Sequence of chain 1.B:
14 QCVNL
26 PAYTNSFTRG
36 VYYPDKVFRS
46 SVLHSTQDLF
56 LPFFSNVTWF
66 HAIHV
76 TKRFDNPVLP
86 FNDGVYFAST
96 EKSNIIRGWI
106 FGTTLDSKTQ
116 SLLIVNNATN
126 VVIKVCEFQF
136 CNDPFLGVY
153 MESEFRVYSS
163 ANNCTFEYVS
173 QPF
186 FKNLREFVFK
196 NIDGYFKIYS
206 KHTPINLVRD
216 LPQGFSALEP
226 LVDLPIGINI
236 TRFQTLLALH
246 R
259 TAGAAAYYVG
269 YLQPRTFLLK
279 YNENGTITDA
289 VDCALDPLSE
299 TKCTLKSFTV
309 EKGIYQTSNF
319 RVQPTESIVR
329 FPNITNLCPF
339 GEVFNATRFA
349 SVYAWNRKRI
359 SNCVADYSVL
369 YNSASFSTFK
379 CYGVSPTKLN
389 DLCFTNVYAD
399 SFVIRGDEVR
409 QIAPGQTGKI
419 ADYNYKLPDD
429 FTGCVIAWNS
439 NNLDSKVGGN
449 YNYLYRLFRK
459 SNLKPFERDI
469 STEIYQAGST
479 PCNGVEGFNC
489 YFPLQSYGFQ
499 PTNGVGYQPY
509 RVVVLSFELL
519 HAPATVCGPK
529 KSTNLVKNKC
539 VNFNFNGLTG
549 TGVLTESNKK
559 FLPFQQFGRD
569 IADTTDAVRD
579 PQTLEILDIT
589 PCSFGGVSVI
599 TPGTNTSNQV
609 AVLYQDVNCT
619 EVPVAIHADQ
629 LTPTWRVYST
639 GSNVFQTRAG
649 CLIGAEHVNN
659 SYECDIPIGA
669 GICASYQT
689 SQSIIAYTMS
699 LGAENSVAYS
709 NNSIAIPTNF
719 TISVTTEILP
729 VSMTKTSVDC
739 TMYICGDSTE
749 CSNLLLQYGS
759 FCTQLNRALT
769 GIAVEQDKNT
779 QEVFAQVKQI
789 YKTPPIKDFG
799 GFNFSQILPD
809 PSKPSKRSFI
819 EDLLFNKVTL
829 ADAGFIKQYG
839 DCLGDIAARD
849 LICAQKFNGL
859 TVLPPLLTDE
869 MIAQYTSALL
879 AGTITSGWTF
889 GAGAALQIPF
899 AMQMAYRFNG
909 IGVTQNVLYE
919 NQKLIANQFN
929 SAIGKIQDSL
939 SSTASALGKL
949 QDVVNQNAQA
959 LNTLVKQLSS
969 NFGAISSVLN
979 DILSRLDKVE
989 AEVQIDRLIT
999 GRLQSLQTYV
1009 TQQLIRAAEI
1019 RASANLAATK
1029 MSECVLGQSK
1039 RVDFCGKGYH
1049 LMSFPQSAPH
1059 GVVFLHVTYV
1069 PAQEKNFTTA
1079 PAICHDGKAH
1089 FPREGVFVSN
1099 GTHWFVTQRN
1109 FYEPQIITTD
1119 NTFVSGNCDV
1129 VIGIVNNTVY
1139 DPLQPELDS

A protein and the small-molecule ligand that binds it are described below.
Small molecule (SMILES): CC(=O)N[C@H]1[C@H](O[C@H]2[C@H](O)[C@@H](NC(C)=O)CO[C@@H]2CO)O[C@H](CO)[C@@H](O)[C@@H]1O

Binding-site contacts:
Ligand atom C3 contacts residue ASN165 of chain 1.C at 3.8 Å.
Ligand atom C1 contacts residue ASN165 of chain 1.C at 1.4 Å.
Ligand atom C8 contacts residue ALA352 of chain 1.B at 4.1 Å (hydrophobic).
Ligand atom C8 contacts residue ASN165 of chain 1.C at 4.3 Å.
Ligand atom C7 contacts residue TYR351 of chain 1.B at 4.0 Å (hydrophobic).
Ligand atom O7 contacts residue ASN165 of chain 1.C at 3.3 Å (h-bond).
Ligand atom O6 contacts residue ASN165 of chain 1.C at 4.0 Å.
Ligand atom C7 contacts residue ASN165 of chain 1.C at 3.2 Å.
Ligand atom C4 contacts residue ASN165 of chain 1.C at 4.3 Å.
Ligand atom C2 contacts residue ASN165 of chain 1.C at 2.4 Å.
Ligand atom O7 contacts residue TYR351 of chain 1.B at 3.5 Å (h-bond).
Ligand atom C8 contacts residue TYR351 of chain 1.B at 3.9 Å (hydrophobic).
Ligand atom N2 contacts residue ASN165 of chain 1.C at 2.8 Å (h-bond).
Ligand atom O5 contacts residue ASN165 of chain 1.C at 2.4 Å (h-bond).
Ligand atom C5 contacts residue ASN165 of chain 1.C at 3.7 Å.

Sequence of chain 1.C:
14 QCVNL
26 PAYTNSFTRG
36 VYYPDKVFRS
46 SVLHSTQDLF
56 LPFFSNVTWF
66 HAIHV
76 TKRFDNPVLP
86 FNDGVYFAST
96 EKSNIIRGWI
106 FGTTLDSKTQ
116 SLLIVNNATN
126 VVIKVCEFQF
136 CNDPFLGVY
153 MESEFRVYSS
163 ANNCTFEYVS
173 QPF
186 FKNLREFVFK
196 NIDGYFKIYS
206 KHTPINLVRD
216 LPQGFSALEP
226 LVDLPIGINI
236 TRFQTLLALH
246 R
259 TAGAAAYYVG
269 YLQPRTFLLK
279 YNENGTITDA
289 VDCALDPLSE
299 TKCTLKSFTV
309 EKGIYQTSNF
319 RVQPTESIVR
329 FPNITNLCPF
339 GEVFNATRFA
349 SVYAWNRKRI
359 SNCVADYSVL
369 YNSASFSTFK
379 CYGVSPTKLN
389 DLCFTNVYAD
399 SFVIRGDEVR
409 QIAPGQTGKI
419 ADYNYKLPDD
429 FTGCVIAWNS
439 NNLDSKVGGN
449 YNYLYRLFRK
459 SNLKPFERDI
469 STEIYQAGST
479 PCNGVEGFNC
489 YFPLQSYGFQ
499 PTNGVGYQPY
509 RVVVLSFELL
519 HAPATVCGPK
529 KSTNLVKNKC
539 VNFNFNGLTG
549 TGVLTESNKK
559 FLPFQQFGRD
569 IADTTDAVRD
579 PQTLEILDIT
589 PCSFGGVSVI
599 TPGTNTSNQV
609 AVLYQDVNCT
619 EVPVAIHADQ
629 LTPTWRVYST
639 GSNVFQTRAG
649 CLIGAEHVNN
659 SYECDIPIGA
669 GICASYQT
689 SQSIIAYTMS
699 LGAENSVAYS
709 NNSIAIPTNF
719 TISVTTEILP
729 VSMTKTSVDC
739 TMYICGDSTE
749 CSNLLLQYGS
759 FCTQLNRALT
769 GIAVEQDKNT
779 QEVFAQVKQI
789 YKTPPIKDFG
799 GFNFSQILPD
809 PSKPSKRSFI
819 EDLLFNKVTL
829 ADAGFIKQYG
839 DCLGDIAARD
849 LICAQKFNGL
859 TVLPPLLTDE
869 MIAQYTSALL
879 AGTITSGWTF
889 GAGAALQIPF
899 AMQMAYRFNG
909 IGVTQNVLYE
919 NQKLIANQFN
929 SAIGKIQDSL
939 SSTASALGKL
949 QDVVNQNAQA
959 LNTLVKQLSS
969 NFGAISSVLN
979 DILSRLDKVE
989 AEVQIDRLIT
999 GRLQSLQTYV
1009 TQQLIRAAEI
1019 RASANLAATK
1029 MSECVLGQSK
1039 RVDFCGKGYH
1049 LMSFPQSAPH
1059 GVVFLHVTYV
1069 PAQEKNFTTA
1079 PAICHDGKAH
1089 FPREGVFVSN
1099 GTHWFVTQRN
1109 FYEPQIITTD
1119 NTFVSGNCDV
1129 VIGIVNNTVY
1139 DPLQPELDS